Binding-site contacts:
Ligand atom C64 contacts residue ARG51 of chain 1.J at 3.9 Å.
Ligand atom O34 contacts residue SER59 of chain 1.J at 3.2 Å.
Ligand atom O44 contacts residue TYR114 of chain 1.I at 4.4 Å.
Ligand atom C54 contacts residue ARG51 of chain 1.J at 4.3 Å.
Ligand atom O44 contacts residue ARG51 of chain 1.J at 2.8 Å (salt-bridge).
Ligand atom C44 contacts residue TYR114 of chain 1.I at 3.7 Å (hydrophobic).
Ligand atom C54 contacts residue TYR114 of chain 1.I at 3.9 Å (hydrophobic).
Ligand atom C34 contacts residue SER59 of chain 1.J at 4.4 Å.
Ligand atom C44 contacts residue ARG51 of chain 1.J at 3.9 Å.
Ligand atom O44 contacts residue SER59 of chain 1.J at 3.9 Å.
Ligand atom C44 contacts residue SER59 of chain 1.J at 3.8 Å.
Ligand atom N64 contacts residue ARG51 of chain 1.J at 3.0 Å (salt-bridge).
Ligand atom C24 contacts residue ASP58 of chain 1.J at 4.2 Å.
Ligand atom O34 contacts residue ASP58 of chain 1.J at 3.4 Å (salt-bridge).
Ligand atom C34 contacts residue ASP58 of chain 1.J at 4.3 Å.

Sequence of chain 1.J:
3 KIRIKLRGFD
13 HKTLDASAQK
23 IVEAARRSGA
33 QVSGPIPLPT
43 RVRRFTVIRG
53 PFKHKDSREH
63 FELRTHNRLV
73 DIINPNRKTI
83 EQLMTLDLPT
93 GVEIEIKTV

This small molecule binds to this protein.
Small molecule (SMILES): NC[C@@H]1O[C@H](O[C@H]2[C@@H](O)[C@H](O[C@@H]3[C@@H](O)[C@H](N)C[C@H](N)[C@H]3O[C@H]3O[C@H](CO)[C@@H](O)[C@H](O)[C@H]3N)O[C@@H]2CO)[C@H](N)[C@@H](O)[C@@H]1O

Sequence of chain 1.I:
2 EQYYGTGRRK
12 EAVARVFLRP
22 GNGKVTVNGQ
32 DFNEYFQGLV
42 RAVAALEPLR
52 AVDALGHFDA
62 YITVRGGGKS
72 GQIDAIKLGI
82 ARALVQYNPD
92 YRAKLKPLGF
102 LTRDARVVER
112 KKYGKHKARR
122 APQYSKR